The protein below binds the small molecule below.
Small molecule (SMILES): CC(=O)N[C@@H]1[C@@H](O)[C@H](O)[C@@H](CO)O[C@H]1O

Binding-site contacts:
Ligand atom C3 contacts residue ASN483 of chain 5.A at 3.6 Å.
Ligand atom C5 contacts residue ASN483 of chain 5.A at 3.5 Å.
Ligand atom O5 contacts residue ASN483 of chain 5.A at 2.5 Å (h-bond).
Ligand atom N2 contacts residue ARG463 of chain 5.A at 4.2 Å.
Ligand atom O7 contacts residue ASN483 of chain 5.A at 3.8 Å.
Ligand atom O7 contacts residue GLU480 of chain 5.A at 4.2 Å.
Ligand atom O7 contacts residue SER464 of chain 5.A at 4.2 Å.
Ligand atom C1 contacts residue ASN483 of chain 5.A at 1.4 Å.
Ligand atom C7 contacts residue ARG463 of chain 5.A at 3.7 Å.
Ligand atom C8 contacts residue LYS467 of chain 5.A at 3.9 Å.
Ligand atom C7 contacts residue ASN483 of chain 5.A at 3.6 Å.
Ligand atom C4 contacts residue ASN483 of chain 5.A at 4.0 Å.
Ligand atom O7 contacts residue ARG463 of chain 5.A at 3.7 Å.
Ligand atom O3 contacts residue ARG463 of chain 5.A at 3.4 Å.
Ligand atom C7 contacts residue GLU480 of chain 5.A at 4.1 Å.
Ligand atom C6 contacts residue ASN483 of chain 5.A at 3.9 Å.
Ligand atom C2 contacts residue ASN483 of chain 5.A at 2.3 Å.
Ligand atom N2 contacts residue ASN483 of chain 5.A at 3.0 Å (h-bond).
Ligand atom C8 contacts residue ARG463 of chain 5.A at 3.9 Å.
Ligand atom O6 contacts residue ASN483 of chain 5.A at 4.4 Å.
Ligand atom C8 contacts residue GLU480 of chain 5.A at 3.9 Å.

Sequence of chain 5.A:
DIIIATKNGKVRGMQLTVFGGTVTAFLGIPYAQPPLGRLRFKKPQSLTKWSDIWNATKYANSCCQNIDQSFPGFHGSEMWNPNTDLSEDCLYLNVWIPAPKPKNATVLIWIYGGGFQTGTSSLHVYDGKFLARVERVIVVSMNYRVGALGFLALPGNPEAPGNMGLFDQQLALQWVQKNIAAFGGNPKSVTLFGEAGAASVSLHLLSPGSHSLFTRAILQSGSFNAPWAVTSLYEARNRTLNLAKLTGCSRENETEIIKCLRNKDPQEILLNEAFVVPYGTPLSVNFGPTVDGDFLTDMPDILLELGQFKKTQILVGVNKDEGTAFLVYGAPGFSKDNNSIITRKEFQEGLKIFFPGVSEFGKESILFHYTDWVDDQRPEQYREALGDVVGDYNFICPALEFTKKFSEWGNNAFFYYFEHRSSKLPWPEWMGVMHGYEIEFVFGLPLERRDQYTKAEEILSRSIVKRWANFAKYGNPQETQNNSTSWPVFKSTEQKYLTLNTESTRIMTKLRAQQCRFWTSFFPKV